This small molecule binds to this protein.
Small molecule (SMILES): C=C(C)[C@@H]1CC[C@]2(C)O[C@@H]2C1

Binding-site contacts:
Ligand atom C5 contacts residue SER177 of chain 1.A at 4.0 Å.
Ligand atom C2 contacts residue PHE34 of chain 1.A at 3.9 Å (hydrophobic).
Ligand atom C8 contacts residue TRP271 of chain 1.A at 4.3 Å (hydrophobic).
Ligand atom C8 contacts residue ALA243 of chain 1.A at 3.4 Å (hydrophobic).
Ligand atom C17 contacts residue PHE152 of chain 1.A at 4.2 Å (hydrophobic).
Ligand atom C5 contacts residue TYR148 of chain 1.A at 4.2 Å (hydrophobic).
Ligand atom C8 contacts residue SER177 of chain 1.A at 4.3 Å.
Ligand atom C4 contacts residue MET173 of chain 1.A at 3.7 Å (hydrophobic).
Ligand atom C6 contacts residue TYR148 of chain 1.A at 4.3 Å (hydrophobic).
Ligand atom C21 contacts residue MET173 of chain 1.A at 3.1 Å (hydrophobic).
Ligand atom C22 contacts residue PHE152 of chain 1.A at 3.8 Å (hydrophobic).
Ligand atom O14 contacts residue TRP271 of chain 1.A at 3.6 Å.
Ligand atom C22 contacts residue TYR148 of chain 1.A at 3.6 Å (hydrophobic).
Ligand atom C7 contacts residue TRP271 of chain 1.A at 4.2 Å (hydrophobic).
Ligand atom O14 contacts residue MET173 of chain 1.A at 4.0 Å.
Ligand atom O14 contacts residue SER177 of chain 1.A at 3.2 Å (h-bond).
Ligand atom C4 contacts residue SER177 of chain 1.A at 4.5 Å.
Ligand atom C3 contacts residue SER177 of chain 1.A at 3.9 Å.
Ligand atom C2 contacts residue MET173 of chain 1.A at 4.5 Å (hydrophobic).
Ligand atom C21 contacts residue LEU170 of chain 1.A at 3.4 Å (hydrophobic).
Ligand atom C17 contacts residue MET173 of chain 1.A at 3.4 Å (hydrophobic).
Ligand atom C22 contacts residue PHE169 of chain 1.A at 4.1 Å (hydrophobic).
Ligand atom C22 contacts residue MET173 of chain 1.A at 3.9 Å (hydrophobic).
Ligand atom C3 contacts residue TRP271 of chain 1.A at 4.5 Å (hydrophobic).
Ligand atom C6 contacts residue MET173 of chain 1.A at 4.0 Å (hydrophobic).
Ligand atom C22 contacts residue TRP147 of chain 1.A at 4.2 Å (hydrophobic).
Ligand atom C8 contacts residue TYR148 of chain 1.A at 4.0 Å (hydrophobic).

Sequence of chain 1.A:
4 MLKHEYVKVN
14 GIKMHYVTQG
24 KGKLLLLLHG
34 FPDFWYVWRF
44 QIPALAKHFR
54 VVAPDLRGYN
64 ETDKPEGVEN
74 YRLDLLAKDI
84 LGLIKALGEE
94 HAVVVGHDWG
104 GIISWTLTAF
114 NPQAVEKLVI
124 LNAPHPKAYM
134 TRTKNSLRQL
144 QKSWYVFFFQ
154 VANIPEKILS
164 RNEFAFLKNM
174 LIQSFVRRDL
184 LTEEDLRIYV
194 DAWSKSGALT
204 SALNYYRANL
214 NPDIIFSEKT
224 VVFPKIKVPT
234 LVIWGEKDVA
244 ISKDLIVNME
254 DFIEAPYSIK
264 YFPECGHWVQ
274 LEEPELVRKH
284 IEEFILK